Sequence of chain 1.A:
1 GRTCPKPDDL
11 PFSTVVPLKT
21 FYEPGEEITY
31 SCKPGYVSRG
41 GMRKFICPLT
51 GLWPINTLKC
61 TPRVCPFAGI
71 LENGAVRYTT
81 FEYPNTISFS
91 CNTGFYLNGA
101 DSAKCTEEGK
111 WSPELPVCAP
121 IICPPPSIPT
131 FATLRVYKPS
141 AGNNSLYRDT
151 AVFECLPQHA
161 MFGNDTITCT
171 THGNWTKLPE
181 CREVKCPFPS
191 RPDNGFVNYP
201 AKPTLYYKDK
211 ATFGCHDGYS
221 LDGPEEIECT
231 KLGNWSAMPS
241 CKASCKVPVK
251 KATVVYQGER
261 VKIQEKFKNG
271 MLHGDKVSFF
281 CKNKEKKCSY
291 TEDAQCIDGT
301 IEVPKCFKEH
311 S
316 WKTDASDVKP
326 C

Binding-site contacts:
Ligand atom O6 contacts residue LEU232 of chain 1.A at 4.3 Å.
Ligand atom C4 contacts residue LEU232 of chain 1.A at 4.4 Å (hydrophobic).
Ligand atom O7 contacts residue ASN234 of chain 1.A at 3.1 Å (h-bond).
Ligand atom C5 contacts residue ASN234 of chain 1.A at 3.5 Å.
Ligand atom C2 contacts residue ASN234 of chain 1.A at 2.4 Å.
Ligand atom O4 contacts residue LEU232 of chain 1.A at 4.0 Å.
Ligand atom C8 contacts residue SER236 of chain 1.A at 3.1 Å.
Ligand atom N2 contacts residue ASN234 of chain 1.A at 2.9 Å (h-bond).
Ligand atom C6 contacts residue ASN234 of chain 1.A at 4.0 Å.
Ligand atom C3 contacts residue LEU232 of chain 1.A at 4.4 Å (hydrophobic).
Ligand atom C7 contacts residue TRP235 of chain 1.A at 3.8 Å (hydrophobic).
Ligand atom C5 contacts residue LEU232 of chain 1.A at 3.9 Å (hydrophobic).
Ligand atom O7 contacts residue TRP235 of chain 1.A at 3.6 Å.
Ligand atom C7 contacts residue ASN234 of chain 1.A at 3.2 Å.
Ligand atom O5 contacts residue LEU232 of chain 1.A at 3.5 Å.
Ligand atom C8 contacts residue ASN234 of chain 1.A at 4.5 Å.
Ligand atom C8 contacts residue TRP235 of chain 1.A at 3.5 Å (hydrophobic).
Ligand atom C7 contacts residue SER236 of chain 1.A at 4.4 Å.
Ligand atom C1 contacts residue ASN234 of chain 1.A at 1.4 Å.
Ligand atom C4 contacts residue ASN234 of chain 1.A at 4.1 Å.
Ligand atom C3 contacts residue ASN234 of chain 1.A at 3.7 Å.
Ligand atom O5 contacts residue ASN234 of chain 1.A at 2.4 Å (h-bond).
Ligand atom C1 contacts residue LEU232 of chain 1.A at 4.1 Å (hydrophobic).

A small-molecule ligand and the protein it binds are described below.
Small molecule (SMILES): CC(=O)N[C@H]1[C@H](O[C@H]2[C@H](O)[C@@H](NC(C)=O)CO[C@@H]2CO)O[C@H](CO)[C@@H](O[C@H]2O[C@H](CO[C@H]3O[C@H](CO)[C@@H](O)[C@H](O)[C@@H]3O)[C@@H](O)[C@H](O[C@@H]3O[C@H](CO)[C@@H](O)[C@H](O)[C@@H]3O)[C@@H]2O)[C@@H]1O